Sequence of chain 1.G:
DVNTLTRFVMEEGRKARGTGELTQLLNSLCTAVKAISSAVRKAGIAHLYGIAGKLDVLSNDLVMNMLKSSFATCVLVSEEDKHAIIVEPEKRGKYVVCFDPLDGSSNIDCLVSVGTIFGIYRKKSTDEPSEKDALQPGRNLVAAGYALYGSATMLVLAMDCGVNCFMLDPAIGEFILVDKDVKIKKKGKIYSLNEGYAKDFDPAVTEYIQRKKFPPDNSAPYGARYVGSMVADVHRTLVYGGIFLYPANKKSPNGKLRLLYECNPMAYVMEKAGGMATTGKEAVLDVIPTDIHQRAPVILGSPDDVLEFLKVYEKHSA

The protein below binds the small molecule below.
Small molecule (SMILES): O=C(/N=c1/[nH]cc(Br)s1)NS(=O)(=O)c1cccc(Cl)c1

Binding-site contacts:
Ligand atom C10 contacts residue GLY29 of chain 1.E at 3.4 Å.
Ligand atom C10 contacts residue GLY22 of chain 1.E at 3.3 Å.
Ligand atom S8 contacts residue GLY29 of chain 1.E at 3.6 Å.
Ligand atom N9 contacts residue GLY27 of chain 1.E at 3.1 Å.
Ligand atom BR6 contacts residue GLY29 of chain 1.G at 3.7 Å.
Ligand atom N7 contacts residue GLY29 of chain 1.E at 3.6 Å (h-bond).
Ligand atom N7 contacts residue GLY27 of chain 1.E at 3.1 Å (h-bond).
Ligand atom C2 contacts residue RO81 of chain 1.O at 3.8 Å.
Ligand atom O13 contacts residue GLY27 of chain 1.E at 3.4 Å.
Ligand atom C2 contacts residue GLY22 of chain 1.E at 3.8 Å.
Ligand atom O13 contacts residue THR28 of chain 1.E at 3.5 Å (h-bond).
Ligand atom O11 contacts residue GLY29 of chain 1.E at 3.6 Å.
Ligand atom BR6 contacts residue MET19 of chain 1.E at 3.7 Å.
Ligand atom O11 contacts residue GLY22 of chain 1.E at 3.2 Å.
Ligand atom O12 contacts residue THR32 of chain 1.E at 3.1 Å (h-bond).
Ligand atom C10 contacts residue GLY27 of chain 1.E at 3.7 Å.
Ligand atom N3 contacts residue ARG23 of chain 1.E at 3.6 Å.
Ligand atom N9 contacts residue THR28 of chain 1.E at 3.6 Å (h-bond).
Ligand atom O13 contacts residue GLY29 of chain 1.E at 3.7 Å.
Ligand atom CL contacts residue VAL18 of chain 1.E at 3.6 Å.
Ligand atom N9 contacts residue GLY29 of chain 1.E at 3.1 Å (h-bond).
Ligand atom O12 contacts residue GLY29 of chain 1.E at 3.2 Å.
Ligand atom N7 contacts residue GLY22 of chain 1.E at 3.4 Å (h-bond).
Ligand atom C4 contacts residue ARG23 of chain 1.E at 3.3 Å.
Ligand atom O12 contacts residue GLU30 of chain 1.E at 3.5 Å (salt-bridge).
Ligand atom C4 contacts residue THR28 of chain 1.G at 3.5 Å.
Ligand atom C5 contacts residue RO81 of chain 1.O at 3.7 Å.
Ligand atom C4 contacts residue RO81 of chain 1.O at 3.7 Å.
Ligand atom C15 contacts residue LEU31 of chain 1.E at 3.8 Å (hydrophobic).
Ligand atom CL contacts residue MET178 of chain 1.E at 3.6 Å.
Ligand atom C5 contacts residue ARG23 of chain 1.E at 3.6 Å.
Ligand atom C14 contacts residue GLY22 of chain 1.E at 3.6 Å.
Ligand atom C15 contacts residue THR32 of chain 1.E at 3.6 Å.
Ligand atom O11 contacts residue THR32 of chain 1.E at 2.6 Å (h-bond).
Ligand atom N3 contacts residue RO81 of chain 1.O at 3.6 Å.
Ligand atom O12 contacts residue LEU31 of chain 1.E at 3.1 Å (h-bond).
Ligand atom C15 contacts residue GLY22 of chain 1.E at 3.7 Å.
Ligand atom C18 contacts residue ALA25 of chain 1.E at 3.8 Å (hydrophobic).
Ligand atom N9 contacts residue GLY22 of chain 1.E at 3.8 Å.
Ligand atom C17 contacts residue LEU31 of chain 1.E at 3.8 Å (hydrophobic).

Sequence of chain 1.E:
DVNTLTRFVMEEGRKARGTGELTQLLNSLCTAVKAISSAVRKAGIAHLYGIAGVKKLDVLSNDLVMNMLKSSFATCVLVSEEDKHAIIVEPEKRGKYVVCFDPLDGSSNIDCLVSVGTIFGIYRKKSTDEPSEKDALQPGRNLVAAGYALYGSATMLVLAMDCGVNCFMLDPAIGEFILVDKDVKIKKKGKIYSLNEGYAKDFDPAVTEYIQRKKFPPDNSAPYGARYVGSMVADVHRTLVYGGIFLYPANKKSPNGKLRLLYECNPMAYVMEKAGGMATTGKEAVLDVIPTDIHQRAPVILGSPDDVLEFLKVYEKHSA